The protein below binds the small molecule below.
Small molecule (SMILES): CC(C)=CCC/C(C)=C/CO

Binding-site contacts:
Ligand atom C6 contacts residue SER143 of chain 1.A at 3.4 Å.
Ligand atom C3 contacts residue SER143 of chain 1.A at 3.0 Å.
Ligand atom C4 contacts residue SER143 of chain 1.A at 3.5 Å.
Ligand atom C2 contacts residue SER143 of chain 1.A at 4.4 Å.
Ligand atom C1 contacts residue THR146 of chain 1.A at 4.4 Å.
Ligand atom O contacts residue SER143 of chain 1.A at 4.3 Å.
Ligand atom C9 contacts residue THR146 of chain 1.A at 4.5 Å.
Ligand atom C5 contacts residue SER143 of chain 1.A at 3.9 Å.
Ligand atom C contacts residue LEU142 of chain 1.A at 4.3 Å (hydrophobic).

Sequence of chain 1.A:
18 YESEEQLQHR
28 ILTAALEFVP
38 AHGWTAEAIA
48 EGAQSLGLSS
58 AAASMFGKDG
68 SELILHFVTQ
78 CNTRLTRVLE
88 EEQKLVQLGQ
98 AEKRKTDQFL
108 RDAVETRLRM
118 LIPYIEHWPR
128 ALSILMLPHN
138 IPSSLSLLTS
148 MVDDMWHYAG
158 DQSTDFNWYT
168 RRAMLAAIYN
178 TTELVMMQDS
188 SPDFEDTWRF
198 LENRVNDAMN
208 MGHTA